A small-molecule ligand and the protein it binds are described below.
Small molecule (SMILES): Nc1nc2c(ncn2[C@@H]2O[C@H](CO[P](=O)(O)O[P](=O)(O)NP(=O)(O)O)[C@@H](O)[C@H]2O)c(=O)[nH]1

Binding-site contacts:
Ligand atom C4 contacts residue PHE82 of chain 1.A at 3.1 Å (hydrophobic).
Ligand atom PG contacts residue MG1 of chain 1.C at 3.0 Å.
Ligand atom N3 contacts residue PHE82 of chain 1.A at 3.0 Å (h-bond).
Ligand atom O2B contacts residue CYS18 of chain 1.A at 2.8 Å (h-bond).
Ligand atom O4' contacts residue ARG36 of chain 1.B at 2.5 Å (salt-bridge).
Ligand atom O6 contacts residue VAL113 of chain 1.A at 2.5 Å (h-bond).
Ligand atom N3B contacts residue TYR32 of chain 1.A at 2.9 Å.
Ligand atom C4' contacts residue ARG36 of chain 1.B at 3.0 Å.
Ligand atom C2 contacts residue PHE82 of chain 1.A at 2.7 Å (hydrophobic).
Ligand atom C1' contacts residue ARG36 of chain 1.B at 3.2 Å.
Ligand atom C6 contacts residue VAL113 of chain 1.A at 2.8 Å (hydrophobic).
Ligand atom PG contacts residue TYR32 of chain 1.A at 3.2 Å.
Ligand atom O1G contacts residue ASN26 of chain 1.A at 3.1 Å (h-bond).
Ligand atom C2' contacts residue THR115 of chain 1.A at 2.6 Å.
Ligand atom O6 contacts residue PHE82 of chain 1.A at 3.1 Å (h-bond).
Ligand atom O1B contacts residue TYR32 of chain 1.A at 3.1 Å.
Ligand atom O2G contacts residue MG1 of chain 1.C at 2.3 Å.
Ligand atom PB contacts residue MG1 of chain 1.C at 2.8 Å.
Ligand atom O3A contacts residue TYR32 of chain 1.A at 3.1 Å.
Ligand atom O1B contacts residue MG1 of chain 1.C at 3.0 Å.
Ligand atom O2' contacts residue THR115 of chain 1.A at 2.5 Å (h-bond).
Ligand atom N2 contacts residue THR115 of chain 1.A at 3.0 Å (h-bond).
Ligand atom O2' contacts residue GLN116 of chain 1.A at 2.8 Å (h-bond).
Ligand atom N1 contacts residue PHE82 of chain 1.A at 2.5 Å (h-bond).
Ligand atom O2G contacts residue THR35 of chain 1.A at 2.6 Å.
Ligand atom C5 contacts residue PHE82 of chain 1.A at 3.0 Å (hydrophobic).
Ligand atom N3B contacts residue MG1 of chain 1.C at 3.1 Å.
Ligand atom O2A contacts residue ALA13 of chain 1.A at 2.9 Å.
Ligand atom O3G contacts residue ASN26 of chain 1.A at 2.7 Å (h-bond).
Ligand atom N1 contacts residue VAL113 of chain 1.A at 2.5 Å (h-bond).
Ligand atom O1G contacts residue GLU31 of chain 1.A at 2.8 Å (salt-bridge).
Ligand atom N3 contacts residue THR115 of chain 1.A at 2.6 Å (h-bond).
Ligand atom N2 contacts residue GLN116 of chain 1.A at 3.1 Å (h-bond).
Ligand atom O1G contacts residue TYR32 of chain 1.A at 2.6 Å.
Ligand atom O3A contacts residue CYS18 of chain 1.A at 3.2 Å.
Ligand atom O1A contacts residue TYR32 of chain 1.A at 2.6 Å.
Ligand atom O2A contacts residue ARG36 of chain 1.B at 3.2 Å.
Ligand atom O3' contacts residue PHE28 of chain 1.A at 2.7 Å.
Ligand atom C6 contacts residue PHE82 of chain 1.A at 2.8 Å (hydrophobic).
Ligand atom O2B contacts residue MG1 of chain 1.C at 2.3 Å.

Sequence of chain 1.B:
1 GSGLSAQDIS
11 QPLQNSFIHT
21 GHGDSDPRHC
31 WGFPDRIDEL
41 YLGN

Sequence of chain 1.A:
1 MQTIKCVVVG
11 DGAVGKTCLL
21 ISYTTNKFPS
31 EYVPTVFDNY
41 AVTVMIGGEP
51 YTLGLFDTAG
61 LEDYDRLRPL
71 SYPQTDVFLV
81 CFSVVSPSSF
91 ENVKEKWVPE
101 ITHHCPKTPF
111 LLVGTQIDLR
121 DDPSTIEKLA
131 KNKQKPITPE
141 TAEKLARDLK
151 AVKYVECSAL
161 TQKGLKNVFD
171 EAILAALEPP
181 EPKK